Sequence of chain 1.B:
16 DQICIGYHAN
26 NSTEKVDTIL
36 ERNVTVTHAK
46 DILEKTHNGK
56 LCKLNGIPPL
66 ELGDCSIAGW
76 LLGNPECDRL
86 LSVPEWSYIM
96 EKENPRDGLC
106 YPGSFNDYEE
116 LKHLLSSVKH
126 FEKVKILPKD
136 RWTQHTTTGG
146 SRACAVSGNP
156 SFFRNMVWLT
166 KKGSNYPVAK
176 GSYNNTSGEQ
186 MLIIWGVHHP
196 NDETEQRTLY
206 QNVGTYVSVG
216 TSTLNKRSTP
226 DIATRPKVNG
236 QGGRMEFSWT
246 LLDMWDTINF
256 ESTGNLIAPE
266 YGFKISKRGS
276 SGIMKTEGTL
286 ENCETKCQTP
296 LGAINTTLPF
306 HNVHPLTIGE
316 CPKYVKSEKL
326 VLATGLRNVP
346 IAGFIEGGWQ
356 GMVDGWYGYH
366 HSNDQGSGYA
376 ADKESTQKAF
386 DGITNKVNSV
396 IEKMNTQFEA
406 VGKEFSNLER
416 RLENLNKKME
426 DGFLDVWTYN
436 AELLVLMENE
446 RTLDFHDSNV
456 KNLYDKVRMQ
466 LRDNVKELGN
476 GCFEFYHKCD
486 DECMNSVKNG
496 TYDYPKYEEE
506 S

The protein below binds the small molecule below.
Small molecule (SMILES): CC(=O)N[C@@H]1[C@@H](O)[C@H](O)[C@@H](CO)O[C@H]1O

Binding-site contacts:
Ligand atom C1 contacts residue ASN38 of chain 1.B at 1.5 Å.
Ligand atom C8 contacts residue ASN38 of chain 1.B at 4.3 Å.
Ligand atom C2 contacts residue ASN38 of chain 1.B at 2.5 Å.
Ligand atom C7 contacts residue ASN38 of chain 1.B at 3.6 Å.
Ligand atom C1 contacts residue LYS30 of chain 1.B at 4.1 Å.
Ligand atom N2 contacts residue ASN38 of chain 1.B at 3.0 Å (h-bond).
Ligand atom C3 contacts residue ASN38 of chain 1.B at 3.9 Å.
Ligand atom C5 contacts residue LYS30 of chain 1.B at 4.3 Å.
Ligand atom O7 contacts residue ASN38 of chain 1.B at 3.9 Å.
Ligand atom C4 contacts residue ASN38 of chain 1.B at 4.4 Å.
Ligand atom C5 contacts residue ASN38 of chain 1.B at 3.8 Å.
Ligand atom O6 contacts residue LYS30 of chain 1.B at 4.0 Å.
Ligand atom O5 contacts residue ASN38 of chain 1.B at 2.5 Å (h-bond).
Ligand atom O5 contacts residue LYS30 of chain 1.B at 3.9 Å.